Binding-site contacts:
Ligand atom C7 contacts residue ILE210 of chain 1.B at 4.2 Å (hydrophobic).
Ligand atom C11 contacts residue TRP85 of chain 1.B at 3.3 Å (hydrophobic).
Ligand atom C3 contacts residue POP1 of chain 1.M at 4.2 Å.
Ligand atom C7 contacts residue TYR341 of chain 1.B at 3.6 Å (hydrophobic).
Ligand atom C2 contacts residue PHE105 of chain 1.B at 3.7 Å (hydrophobic).
Ligand atom C9 contacts residue VAL248 of chain 1.B at 4.2 Å (hydrophobic).
Ligand atom C12 contacts residue TRP85 of chain 1.B at 3.5 Å (hydrophobic).
Ligand atom C5 contacts residue THR209 of chain 1.B at 3.2 Å.
Ligand atom C7 contacts residue ASN252 of chain 1.B at 3.3 Å.
Ligand atom C2 contacts residue POP1 of chain 1.M at 3.2 Å.
Ligand atom C12 contacts residue ILE210 of chain 1.B at 3.9 Å (hydrophobic).
Ligand atom C4 contacts residue ILE210 of chain 1.B at 3.1 Å (hydrophobic).
Ligand atom N contacts residue ILE210 of chain 1.B at 3.7 Å.
Ligand atom C8 contacts residue ILE210 of chain 1.B at 3.8 Å (hydrophobic).
Ligand atom C5 contacts residue ASP108 of chain 1.B at 3.6 Å.
Ligand atom N contacts residue POP1 of chain 1.M at 4.1 Å.
Ligand atom C4 contacts residue VAL104 of chain 1.B at 4.1 Å (hydrophobic).
Ligand atom C12 contacts residue VAL212 of chain 1.B at 4.1 Å (hydrophobic).
Ligand atom C12 contacts residue GLY211 of chain 1.B at 3.4 Å.
Ligand atom C13 contacts residue TRP85 of chain 1.B at 4.1 Å (hydrophobic).
Ligand atom C5 contacts residue ILE210 of chain 1.B at 3.0 Å (hydrophobic).
Ligand atom C10 contacts residue ASN331 of chain 1.B at 4.0 Å.
Ligand atom C6 contacts residue ILE210 of chain 1.B at 3.2 Å (hydrophobic).
Ligand atom C3 contacts residue PHE105 of chain 1.B at 3.4 Å (hydrophobic).
Ligand atom C11 contacts residue VAL327 of chain 1.B at 4.0 Å (hydrophobic).
Ligand atom C11 contacts residue VAL212 of chain 1.B at 3.7 Å (hydrophobic).
Ligand atom C3 contacts residue VAL104 of chain 1.B at 3.9 Å (hydrophobic).
Ligand atom C13 contacts residue GLY211 of chain 1.B at 4.0 Å.
Ligand atom C5 contacts residue POP1 of chain 1.M at 3.6 Å.
Ligand atom C12 contacts residue ALA215 of chain 1.B at 3.5 Å (hydrophobic).
Ligand atom C3 contacts residue ASP108 of chain 1.B at 4.1 Å.
Ligand atom C6 contacts residue POP1 of chain 1.M at 3.3 Å.
Ligand atom C7 contacts residue POP1 of chain 1.M at 3.5 Å.
Ligand atom C1 contacts residue PHE105 of chain 1.B at 3.4 Å (hydrophobic).
Ligand atom C5 contacts residue GLY211 of chain 1.B at 4.2 Å.
Ligand atom C9 contacts residue ASN331 of chain 1.B at 3.9 Å.
Ligand atom C10 contacts residue TRP85 of chain 1.B at 3.6 Å (hydrophobic).
Ligand atom C13 contacts residue ILE210 of chain 1.B at 3.6 Å (hydrophobic).
Ligand atom C10 contacts residue VAL248 of chain 1.B at 3.8 Å (hydrophobic).
Ligand atom C11 contacts residue ALA215 of chain 1.B at 3.8 Å (hydrophobic).

The protein below binds the small molecule below.
Small molecule (SMILES): CC[N+](CC)(CC)Cc1ccccc1

Sequence of chain 1.B:
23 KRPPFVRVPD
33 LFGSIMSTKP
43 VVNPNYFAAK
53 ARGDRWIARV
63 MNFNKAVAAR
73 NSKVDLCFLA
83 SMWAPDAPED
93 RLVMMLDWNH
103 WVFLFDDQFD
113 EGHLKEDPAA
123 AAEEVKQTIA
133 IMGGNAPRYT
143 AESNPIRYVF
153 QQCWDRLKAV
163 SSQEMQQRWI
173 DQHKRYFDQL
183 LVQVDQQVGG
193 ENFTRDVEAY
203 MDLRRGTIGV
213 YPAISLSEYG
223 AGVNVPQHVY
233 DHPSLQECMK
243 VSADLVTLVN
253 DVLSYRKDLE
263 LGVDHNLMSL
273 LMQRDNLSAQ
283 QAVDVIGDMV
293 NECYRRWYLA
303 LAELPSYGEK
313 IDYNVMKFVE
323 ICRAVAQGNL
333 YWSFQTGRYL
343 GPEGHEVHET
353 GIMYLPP